Sequence of chain 1.B:
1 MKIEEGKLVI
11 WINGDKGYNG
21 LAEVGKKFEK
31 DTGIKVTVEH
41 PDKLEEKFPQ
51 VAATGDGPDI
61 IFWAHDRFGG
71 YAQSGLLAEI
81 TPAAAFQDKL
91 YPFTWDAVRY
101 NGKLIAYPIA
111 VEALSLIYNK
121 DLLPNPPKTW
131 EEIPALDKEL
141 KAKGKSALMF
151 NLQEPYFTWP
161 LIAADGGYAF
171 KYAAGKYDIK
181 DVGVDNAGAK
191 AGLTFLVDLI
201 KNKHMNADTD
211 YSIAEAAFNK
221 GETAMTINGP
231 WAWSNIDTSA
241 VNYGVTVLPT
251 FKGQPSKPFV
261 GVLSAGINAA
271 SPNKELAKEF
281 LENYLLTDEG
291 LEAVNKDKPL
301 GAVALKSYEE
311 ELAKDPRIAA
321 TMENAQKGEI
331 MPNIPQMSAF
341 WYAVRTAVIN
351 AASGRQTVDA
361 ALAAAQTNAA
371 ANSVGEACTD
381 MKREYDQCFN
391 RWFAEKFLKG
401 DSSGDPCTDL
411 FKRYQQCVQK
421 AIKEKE

A protein and the small-molecule ligand that binds it are described below.
Small molecule (SMILES): OC[C@H]1O[C@H](O[C@H]2[C@H](O)[C@@H](O)[C@H](O)O[C@@H]2CO)[C@H](O)[C@@H](O)[C@@H]1O

Binding-site contacts:
Ligand atom O6 contacts residue GLU154 of chain 1.B at 2.5 Å (salt-bridge).
Ligand atom O6 contacts residue TYR156 of chain 1.B at 3.0 Å (h-bond).
Ligand atom O6 contacts residue GLU154 of chain 1.B at 3.1 Å.
Ligand atom C6 contacts residue TYR156 of chain 1.B at 3.6 Å (hydrophobic).
Ligand atom O1 contacts residue ASP15 of chain 1.B at 2.6 Å (salt-bridge).
Ligand atom O2 contacts residue ASP66 of chain 1.B at 2.7 Å (salt-bridge).
Ligand atom C2 contacts residue ASP66 of chain 1.B at 3.2 Å.
Ligand atom C6 contacts residue PRO155 of chain 1.B at 3.6 Å (hydrophobic).
Ligand atom C3 contacts residue TRP63 of chain 1.B at 3.4 Å (hydrophobic).
Ligand atom C6 contacts residue GLU154 of chain 1.B at 3.1 Å.
Ligand atom O2 contacts residue TRP63 of chain 1.B at 3.2 Å (h-bond).
Ligand atom C5 contacts residue GLU154 of chain 1.B at 3.6 Å.
Ligand atom O5 contacts residue TYR156 of chain 1.B at 3.3 Å.
Ligand atom C4 contacts residue TRP341 of chain 1.B at 3.8 Å (hydrophobic).
Ligand atom C6 contacts residue TYR156 of chain 1.B at 3.9 Å (hydrophobic).
Ligand atom O2 contacts residue MET331 of chain 1.B at 3.8 Å.
Ligand atom O4 contacts residue ARG345 of chain 1.B at 3.4 Å (salt-bridge).
Ligand atom O2 contacts residue GLU112 of chain 1.B at 2.7 Å (salt-bridge).
Ligand atom C1 contacts residue TYR156 of chain 1.B at 3.5 Å (hydrophobic).
Ligand atom C3 contacts residue ASP66 of chain 1.B at 3.5 Å.
Ligand atom C1 contacts residue ASP15 of chain 1.B at 3.7 Å.
Ligand atom C1 contacts residue LYS16 of chain 1.B at 3.9 Å.
Ligand atom O2 contacts residue ALA64 of chain 1.B at 3.3 Å.
Ligand atom C6 contacts residue ARG345 of chain 1.B at 3.7 Å.
Ligand atom O1 contacts residue ASN13 of chain 1.B at 3.9 Å.
Ligand atom O4 contacts residue ARG67 of chain 1.B at 2.7 Å (salt-bridge).
Ligand atom O2 contacts residue LYS16 of chain 1.B at 3.2 Å (salt-bridge).
Ligand atom O2 contacts residue TRP231 of chain 1.B at 3.8 Å.
Ligand atom O6 contacts residue PRO155 of chain 1.B at 3.2 Å.
Ligand atom O1 contacts residue LYS16 of chain 1.B at 2.8 Å (salt-bridge).
Ligand atom O3 contacts residue ASP66 of chain 1.B at 2.6 Å (salt-bridge).
Ligand atom C4 contacts residue TYR156 of chain 1.B at 3.5 Å (hydrophobic).
Ligand atom C2 contacts residue GLU112 of chain 1.B at 3.8 Å.
Ligand atom O3 contacts residue ARG67 of chain 1.B at 2.8 Å (salt-bridge).
Ligand atom O3 contacts residue ALA64 of chain 1.B at 3.5 Å.
Ligand atom O4 contacts residue GLU45 of chain 1.B at 3.8 Å.
Ligand atom C6 contacts residue TRP341 of chain 1.B at 3.8 Å (hydrophobic).
Ligand atom O3 contacts residue TRP63 of chain 1.B at 3.4 Å (h-bond).
Ligand atom C4 contacts residue ARG67 of chain 1.B at 3.7 Å.
Ligand atom O3 contacts residue TRP341 of chain 1.B at 3.7 Å.